Binding-site contacts:
Ligand atom CAV contacts residue GLU535 of chain 1.A at 3.6 Å.
Ligand atom SAH contacts residue LYS539 of chain 1.A at 3.0 Å (salt-bridge).
Ligand atom CAV contacts residue LYS539 of chain 1.A at 3.3 Å.
Ligand atom CAL contacts residue GLU535 of chain 1.A at 3.0 Å.
Ligand atom SAH contacts residue PHE792 of chain 1.A at 3.8 Å.
Ligand atom CAX contacts residue GLU535 of chain 1.A at 3.8 Å.
Ligand atom CAP contacts residue PHE423 of chain 1.A at 4.2 Å (hydrophobic).
Ligand atom CAL contacts residue LYS539 of chain 1.A at 3.9 Å.
Ligand atom OAC contacts residue PHE532 of chain 1.A at 4.1 Å.
Ligand atom CAU contacts residue LYS851 of chain 1.A at 3.4 Å.
Ligand atom CAO contacts residue LYS851 of chain 1.A at 4.0 Å.
Ligand atom CAZ contacts residue PHE423 of chain 1.A at 3.8 Å (hydrophobic).
Ligand atom CAN contacts residue GLU535 of chain 1.A at 3.3 Å.
Ligand atom CAI contacts residue PRO467 of chain 1.A at 4.1 Å (hydrophobic).
Ligand atom OAD contacts residue GLY466 of chain 1.A at 4.1 Å.
Ligand atom CAM contacts residue ILE531 of chain 1.A at 4.0 Å (hydrophobic).
Ligand atom NAS contacts residue LYS851 of chain 1.A at 2.1 Å (salt-bridge).
Ligand atom NAS contacts residue PRO467 of chain 1.A at 3.7 Å.
Ligand atom CAP contacts residue GLU535 of chain 1.A at 4.1 Å.
Ligand atom NAT contacts residue GLU535 of chain 1.A at 3.9 Å.
Ligand atom CAK contacts residue LYS851 of chain 1.A at 4.2 Å.
Ligand atom CAZ contacts residue GLU535 of chain 1.A at 4.2 Å.
Ligand atom NAT contacts residue LYS539 of chain 1.A at 2.0 Å (salt-bridge).
Ligand atom CAK contacts residue PRO467 of chain 1.A at 4.1 Å (hydrophobic).
Ligand atom CAO contacts residue PRO467 of chain 1.A at 4.1 Å (hydrophobic).
Ligand atom CAJ contacts residue LYS539 of chain 1.A at 1.5 Å.
Ligand atom CAP contacts residue LYS539 of chain 1.A at 4.1 Å.
Ligand atom CAX contacts residue PHE423 of chain 1.A at 3.9 Å (hydrophobic).
Ligand atom NAT contacts residue THR422 of chain 1.A at 4.0 Å.
Ligand atom OAA contacts residue VAL470 of chain 1.A at 4.1 Å.
Ligand atom OAF contacts residue PHE532 of chain 1.A at 3.5 Å.
Ligand atom SAG contacts residue PRO467 of chain 1.A at 3.6 Å.
Ligand atom OAC contacts residue ARG730 of chain 1.A at 3.8 Å.
Ligand atom CAJ contacts residue THR422 of chain 1.A at 4.0 Å.
Ligand atom SAG contacts residue GLU681 of chain 1.A at 3.6 Å (salt-bridge).
Ligand atom CAU contacts residue PRO467 of chain 1.A at 3.7 Å (hydrophobic).
Ligand atom CAI contacts residue LYS851 of chain 1.A at 1.4 Å.
Ligand atom OAD contacts residue PHE423 of chain 1.A at 3.8 Å.
Ligand atom SAH contacts residue PRO419 of chain 1.A at 3.5 Å.
Ligand atom SAG contacts residue LYS851 of chain 1.A at 2.8 Å (salt-bridge).

A small-molecule ligand and the protein it binds are described below.
Small molecule (SMILES): O=S(=O)(O)c1cc(NCS)ccc1CCc1ccc(NCS)cc1S(=O)(=O)O

Sequence of chain 1.A:
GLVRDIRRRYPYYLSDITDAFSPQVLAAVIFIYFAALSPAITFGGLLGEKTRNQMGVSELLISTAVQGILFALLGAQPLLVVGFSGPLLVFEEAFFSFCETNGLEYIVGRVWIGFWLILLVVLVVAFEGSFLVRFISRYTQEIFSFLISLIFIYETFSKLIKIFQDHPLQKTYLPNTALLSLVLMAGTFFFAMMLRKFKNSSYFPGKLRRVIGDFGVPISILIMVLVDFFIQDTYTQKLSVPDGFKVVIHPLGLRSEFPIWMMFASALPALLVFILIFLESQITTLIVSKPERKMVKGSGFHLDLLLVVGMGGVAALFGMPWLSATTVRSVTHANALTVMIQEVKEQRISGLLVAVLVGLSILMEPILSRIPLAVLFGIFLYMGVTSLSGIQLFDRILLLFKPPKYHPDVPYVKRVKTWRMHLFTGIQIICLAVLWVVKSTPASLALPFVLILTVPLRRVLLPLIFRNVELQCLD